Sequence of chain 1.A:
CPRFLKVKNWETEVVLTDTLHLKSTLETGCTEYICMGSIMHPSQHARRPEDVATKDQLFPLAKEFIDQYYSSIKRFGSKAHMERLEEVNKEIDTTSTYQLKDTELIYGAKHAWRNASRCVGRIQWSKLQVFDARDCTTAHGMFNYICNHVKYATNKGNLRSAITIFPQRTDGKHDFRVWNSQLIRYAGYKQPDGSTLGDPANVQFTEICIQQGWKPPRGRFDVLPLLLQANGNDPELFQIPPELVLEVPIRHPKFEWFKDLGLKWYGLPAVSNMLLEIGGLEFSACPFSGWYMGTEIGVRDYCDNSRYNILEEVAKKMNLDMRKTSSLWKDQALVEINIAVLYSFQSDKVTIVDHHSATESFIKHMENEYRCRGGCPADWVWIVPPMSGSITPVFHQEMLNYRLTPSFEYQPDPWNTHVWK

This protein binds this small molecule.
Small molecule (SMILES): [H]/N=C(/Nc1ccc2c(c1)CCCN2CCN(C)CC)c1cccs1

Binding-site contacts:
Ligand atom C23 contacts residue VAL271 of chain 1.A at 3.4 Å (hydrophobic).
Ligand atom C21 contacts residue GLU296 of chain 1.A at 3.2 Å.
Ligand atom S01 contacts residue HEM1 of chain 1.C at 3.1 Å (h-bond).
Ligand atom C32 contacts residue HEM1 of chain 1.C at 3.5 Å.
Ligand atom C23 contacts residue HEM1 of chain 1.C at 3.8 Å.
Ligand atom S01 contacts residue GLY290 of chain 1.A at 3.8 Å.
Ligand atom C02 contacts residue PRO269 of chain 1.A at 3.8 Å (hydrophobic).
Ligand atom C25 contacts residue GLN182 of chain 1.A at 3.8 Å.
Ligand atom C05 contacts residue PHE288 of chain 1.A at 3.6 Å (hydrophobic).
Ligand atom N07 contacts residue GLU296 of chain 1.A at 2.5 Å (salt-bridge).
Ligand atom C26 contacts residue GLU296 of chain 1.A at 3.5 Å.
Ligand atom C24 contacts residue HEM1 of chain 1.C at 3.8 Å.
Ligand atom N08 contacts residue PRO269 of chain 1.A at 3.9 Å.
Ligand atom N30 contacts residue VAL271 of chain 1.A at 3.6 Å.
Ligand atom C04 contacts residue GLY290 of chain 1.A at 3.9 Å.
Ligand atom C28 contacts residue MET274 of chain 1.A at 3.7 Å (hydrophobic).
Ligand atom C28 contacts residue HEM1 of chain 1.C at 3.5 Å.
Ligand atom C21 contacts residue HEM1 of chain 1.C at 3.8 Å.
Ligand atom C29 contacts residue TYR410 of chain 1.A at 3.6 Å (hydrophobic).
Ligand atom C06 contacts residue GLU296 of chain 1.A at 3.4 Å.
Ligand atom N08 contacts residue HEM1 of chain 1.C at 3.6 Å.
Ligand atom C04 contacts residue SER289 of chain 1.A at 3.8 Å.
Ligand atom C04 contacts residue PRO269 of chain 1.A at 3.3 Å (hydrophobic).
Ligand atom C28 contacts residue VAL271 of chain 1.A at 3.5 Å (hydrophobic).
Ligand atom C05 contacts residue SER289 of chain 1.A at 3.6 Å.
Ligand atom C25 contacts residue VAL271 of chain 1.A at 3.7 Å (hydrophobic).
Ligand atom C24 contacts residue VAL271 of chain 1.A at 3.3 Å (hydrophobic).
Ligand atom C03 contacts residue PRO269 of chain 1.A at 3.4 Å (hydrophobic).
Ligand atom C36 contacts residue ARG185 of chain 1.A at 3.6 Å.
Ligand atom C27 contacts residue HEM1 of chain 1.C at 3.3 Å.
Ligand atom C04 contacts residue PHE288 of chain 1.A at 3.5 Å (hydrophobic).
Ligand atom C27 contacts residue VAL271 of chain 1.A at 3.9 Å (hydrophobic).
Ligand atom C06 contacts residue PRO269 of chain 1.A at 3.8 Å (hydrophobic).
Ligand atom N08 contacts residue TRP291 of chain 1.A at 3.0 Å (h-bond).
Ligand atom C05 contacts residue GLY290 of chain 1.A at 3.2 Å.
Ligand atom C05 contacts residue HEM1 of chain 1.C at 3.5 Å.
Ligand atom N08 contacts residue GLU296 of chain 1.A at 3.0 Å (salt-bridge).
Ligand atom C25 contacts residue HEM1 of chain 1.C at 3.7 Å.
Ligand atom C03 contacts residue VAL271 of chain 1.A at 3.8 Å (hydrophobic).
Ligand atom C22 contacts residue HEM1 of chain 1.C at 3.6 Å.